Sequence of chain 1.A:
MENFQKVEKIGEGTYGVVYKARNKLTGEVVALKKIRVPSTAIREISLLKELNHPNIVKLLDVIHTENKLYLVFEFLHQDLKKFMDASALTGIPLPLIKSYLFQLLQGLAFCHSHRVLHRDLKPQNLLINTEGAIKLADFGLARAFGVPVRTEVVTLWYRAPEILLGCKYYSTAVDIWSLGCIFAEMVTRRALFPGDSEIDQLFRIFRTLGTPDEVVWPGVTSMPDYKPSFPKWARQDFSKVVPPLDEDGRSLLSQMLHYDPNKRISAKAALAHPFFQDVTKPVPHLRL

This protein binds this small molecule.
Small molecule (SMILES): Nc1nc(OC[C@H]2CCC(=O)N2)c2nc[nH]c2n1

Binding-site contacts:
Ligand atom N9 contacts residue VAL64 of chain 1.A at 3.9 Å.
Ligand atom N3 contacts residue LEU83 of chain 1.A at 3.3 Å (h-bond).
Ligand atom C8 contacts residue LYS33 of chain 1.A at 3.8 Å.
Ligand atom C8 contacts residue LEU134 of chain 1.A at 3.8 Å (hydrophobic).
Ligand atom C4 contacts residue GLU81 of chain 1.A at 3.7 Å.
Ligand atom N7 contacts residue LYS33 of chain 1.A at 3.1 Å (salt-bridge).
Ligand atom C6 contacts residue LEU134 of chain 1.A at 3.8 Å (hydrophobic).
Ligand atom N2 contacts residue ILE10 of chain 1.A at 4.1 Å.
Ligand atom C2 contacts residue ILE10 of chain 1.A at 4.0 Å (hydrophobic).
Ligand atom C2 contacts residue LEU83 of chain 1.A at 3.5 Å (hydrophobic).
Ligand atom C4' contacts residue GLN131 of chain 1.A at 3.4 Å.
Ligand atom N9 contacts residue ALA31 of chain 1.A at 3.6 Å.
Ligand atom N9 contacts residue GLU81 of chain 1.A at 2.8 Å (salt-bridge).
Ligand atom N1 contacts residue LEU134 of chain 1.A at 4.0 Å.
Ligand atom C8 contacts residue PHE80 of chain 1.A at 3.8 Å (hydrophobic).
Ligand atom C4 contacts residue ALA31 of chain 1.A at 3.6 Å (hydrophobic).
Ligand atom N9 contacts residue LEU134 of chain 1.A at 3.4 Å.
Ligand atom O6 contacts residue VAL18 of chain 1.A at 4.0 Å.
Ligand atom C60 contacts residue LEU134 of chain 1.A at 4.1 Å (hydrophobic).
Ligand atom C14 contacts residue ASP86 of chain 1.A at 3.9 Å.
Ligand atom C4 contacts residue LEU134 of chain 1.A at 3.2 Å (hydrophobic).
Ligand atom N1 contacts residue ILE10 of chain 1.A at 3.9 Å.
Ligand atom O14 contacts residue ASP86 of chain 1.A at 4.0 Å.
Ligand atom C8 contacts residue ALA31 of chain 1.A at 4.0 Å (hydrophobic).
Ligand atom C2 contacts residue LEU134 of chain 1.A at 3.9 Å (hydrophobic).
Ligand atom C8 contacts residue VAL64 of chain 1.A at 3.9 Å (hydrophobic).
Ligand atom N3 contacts residue PHE82 of chain 1.A at 3.9 Å.
Ligand atom N7 contacts residue LEU134 of chain 1.A at 3.7 Å.
Ligand atom C5 contacts residue ALA31 of chain 1.A at 4.0 Å (hydrophobic).
Ligand atom N15 contacts residue GLN131 of chain 1.A at 3.7 Å.
Ligand atom C5 contacts residue LEU134 of chain 1.A at 3.3 Å (hydrophobic).
Ligand atom O6 contacts residue LYS33 of chain 1.A at 4.0 Å.
Ligand atom N2 contacts residue PHE82 of chain 1.A at 3.4 Å.
Ligand atom N2 contacts residue LEU83 of chain 1.A at 2.5 Å (h-bond).
Ligand atom C2 contacts residue PHE82 of chain 1.A at 4.1 Å (hydrophobic).
Ligand atom N3 contacts residue LEU134 of chain 1.A at 3.5 Å.
Ligand atom C8 contacts residue GLU81 of chain 1.A at 3.8 Å.
Ligand atom N15 contacts residue ASP86 of chain 1.A at 3.1 Å (salt-bridge).
Ligand atom N3 contacts residue ALA31 of chain 1.A at 3.9 Å.
Ligand atom C3' contacts residue GLU12 of chain 1.A at 3.4 Å.